Sequence of chain 1.A:
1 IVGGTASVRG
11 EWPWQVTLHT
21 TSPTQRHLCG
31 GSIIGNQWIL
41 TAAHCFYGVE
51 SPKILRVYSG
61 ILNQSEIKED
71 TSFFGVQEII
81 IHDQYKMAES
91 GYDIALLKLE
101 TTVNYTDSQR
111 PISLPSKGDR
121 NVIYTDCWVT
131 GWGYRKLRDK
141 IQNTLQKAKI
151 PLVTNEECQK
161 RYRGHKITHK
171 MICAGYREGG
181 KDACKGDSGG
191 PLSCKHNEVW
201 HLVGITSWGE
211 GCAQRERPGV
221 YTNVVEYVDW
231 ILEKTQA

Binding-site contacts:
Ligand atom CL1 contacts residue VAL220 of chain 1.A at 3.6 Å.
Ligand atom CL2 contacts residue LEU137 of chain 1.A at 3.4 Å.
Ligand atom F42 contacts residue LYS185 of chain 1.A at 3.3 Å.
Ligand atom C3 contacts residue GLY211 of chain 1.A at 3.4 Å.
Ligand atom C22 contacts residue SER188 of chain 1.A at 3.3 Å.
Ligand atom C25 contacts residue HIS44 of chain 1.A at 3.5 Å.
Ligand atom F42 contacts residue TYR134 of chain 1.A at 3.2 Å.
Ligand atom C15 contacts residue TRP208 of chain 1.A at 3.4 Å (hydrophobic).
Ligand atom N34 contacts residue CYS184 of chain 1.A at 3.6 Å.
Ligand atom C7 contacts residue TRP208 of chain 1.A at 3.6 Å (hydrophobic).
Ligand atom C3 contacts residue ALA183 of chain 1.A at 3.6 Å (hydrophobic).
Ligand atom C6 contacts residue GLY186 of chain 1.A at 3.3 Å.
Ligand atom C8 contacts residue LYS185 of chain 1.A at 3.5 Å.
Ligand atom O40 contacts residue SER188 of chain 1.A at 2.9 Å (h-bond).
Ligand atom O40 contacts residue ASP187 of chain 1.A at 3.2 Å (salt-bridge).
Ligand atom C22 contacts residue CYS184 of chain 1.A at 3.5 Å (hydrophobic).
Ligand atom C9 contacts residue HIS27 of chain 1.A at 3.3 Å.
Ligand atom O40 contacts residue GLY186 of chain 1.A at 2.8 Å (h-bond).
Ligand atom C19 contacts residue CYS184 of chain 1.A at 3.3 Å (hydrophobic).
Ligand atom N33 contacts residue LYS185 of chain 1.A at 3.3 Å.
Ligand atom C9 contacts residue ARG26 of chain 1.A at 3.6 Å.
Ligand atom C27 contacts residue SER188 of chain 1.A at 3.3 Å.
Ligand atom N33 contacts residue CYS212 of chain 1.A at 3.4 Å (h-bond).
Ligand atom C3 contacts residue GLY209 of chain 1.A at 3.6 Å.
Ligand atom N38 contacts residue LEU28 of chain 1.A at 2.8 Å (h-bond).
Ligand atom C4 contacts residue ASP182 of chain 1.A at 3.5 Å.
Ligand atom C4 contacts residue GLY209 of chain 1.A at 3.6 Å.
Ligand atom C18 contacts residue CYS212 of chain 1.A at 3.6 Å (hydrophobic).
Ligand atom N34 contacts residue LYS185 of chain 1.A at 3.5 Å (salt-bridge).
Ligand atom O40 contacts residue CYS184 of chain 1.A at 3.3 Å (h-bond).
Ligand atom C4 contacts residue TRP208 of chain 1.A at 3.6 Å (hydrophobic).
Ligand atom C14 contacts residue LEU28 of chain 1.A at 3.6 Å (hydrophobic).
Ligand atom O40 contacts residue LYS185 of chain 1.A at 3.6 Å.
Ligand atom N34 contacts residue CYS212 of chain 1.A at 3.5 Å (h-bond).
Ligand atom CL1 contacts residue GLY219 of chain 1.A at 3.6 Å.
Ligand atom F43 contacts residue TYR134 of chain 1.A at 3.2 Å.
Ligand atom C10 contacts residue GLY211 of chain 1.A at 3.1 Å.
Ligand atom CL1 contacts residue TRP208 of chain 1.A at 3.5 Å.
Ligand atom C10 contacts residue GLY209 of chain 1.A at 3.6 Å.
Ligand atom N39 contacts residue SER188 of chain 1.A at 3.5 Å (h-bond).

This protein binds this small molecule.
Small molecule (SMILES): C[C@@H]1CCC[C@H](n2cnc(-c3cc(Cl)ccc3-n3cc(Cl)nn3)cc2=O)c2cc(ccn2)-c2c(cnn2C(F)F)NC1=O